Sequence of chain 1.A:
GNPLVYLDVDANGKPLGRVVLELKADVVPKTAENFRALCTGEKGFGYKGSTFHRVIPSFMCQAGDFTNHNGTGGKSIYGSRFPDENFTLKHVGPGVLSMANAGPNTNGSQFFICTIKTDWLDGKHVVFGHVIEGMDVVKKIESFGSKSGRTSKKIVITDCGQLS

This protein binds this small molecule.
Small molecule (SMILES): Nc1cccc(-c2noc(CCl)n2)c1

Binding-site contacts:
Ligand atom CAL contacts residue ARG83 of chain 1.A at 4.1 Å.
Ligand atom CLAB contacts residue THR74 of chain 1.A at 4.2 Å.
Ligand atom CAE contacts residue GLN112 of chain 1.A at 3.7 Å.
Ligand atom NAA contacts residue GLY110 of chain 1.A at 3.4 Å (h-bond).
Ligand atom NAI contacts residue THR74 of chain 1.A at 3.0 Å (h-bond).
Ligand atom NAI contacts residue ARG83 of chain 1.A at 2.9 Å (salt-bridge).
Ligand atom NAA contacts residue ASN109 of chain 1.A at 4.0 Å.
Ligand atom CAC contacts residue GLN112 of chain 1.A at 3.6 Å.
Ligand atom CAN contacts residue ARG83 of chain 1.A at 3.9 Å.
Ligand atom CAL contacts residue GLY73 of chain 1.A at 3.8 Å.
Ligand atom CAD contacts residue ALA102 of chain 1.A at 3.8 Å (hydrophobic).
Ligand atom CAE contacts residue ALA104 of chain 1.A at 4.1 Å (hydrophobic).
Ligand atom CAG contacts residue ARG83 of chain 1.A at 4.2 Å.
Ligand atom NAH contacts residue THR74 of chain 1.A at 3.7 Å.
Ligand atom CAN contacts residue THR74 of chain 1.A at 3.5 Å.
Ligand atom CAM contacts residue ARG83 of chain 1.A at 3.8 Å.
Ligand atom CAD contacts residue GLN112 of chain 1.A at 3.7 Å.
Ligand atom CAD contacts residue ASN103 of chain 1.A at 3.5 Å.
Ligand atom CAL contacts residue ALA104 of chain 1.A at 4.0 Å (hydrophobic).
Ligand atom CAK contacts residue GLN112 of chain 1.A at 3.9 Å.
Ligand atom CAE contacts residue GLY73 of chain 1.A at 3.3 Å.
Ligand atom NAA contacts residue ARG83 of chain 1.A at 3.7 Å.
Ligand atom CAK contacts residue THR108 of chain 1.A at 3.7 Å.
Ligand atom NAA contacts residue ALA102 of chain 1.A at 4.1 Å.
Ligand atom NAA contacts residue THR108 of chain 1.A at 3.0 Å (h-bond).
Ligand atom CAF contacts residue GLN112 of chain 1.A at 4.0 Å.
Ligand atom CAK contacts residue ASN103 of chain 1.A at 4.1 Å.
Ligand atom CAC contacts residue GLY73 of chain 1.A at 4.0 Å.
Ligand atom CAM contacts residue THR74 of chain 1.A at 2.9 Å.
Ligand atom NAH contacts residue GLY73 of chain 1.A at 3.6 Å (h-bond).
Ligand atom CLAB contacts residue ARG83 of chain 1.A at 3.4 Å.
Ligand atom OAJ contacts residue THR74 of chain 1.A at 3.3 Å (h-bond).
Ligand atom CAF contacts residue ARG83 of chain 1.A at 3.3 Å.
Ligand atom CAC contacts residue ALA104 of chain 1.A at 4.2 Å (hydrophobic).
Ligand atom CAN contacts residue ALA104 of chain 1.A at 4.1 Å (hydrophobic).
Ligand atom CAL contacts residue GLN112 of chain 1.A at 3.9 Å.
Ligand atom CAK contacts residue ARG83 of chain 1.A at 4.2 Å.
Ligand atom CAG contacts residue THR74 of chain 1.A at 3.2 Å.
Ligand atom CAN contacts residue GLY73 of chain 1.A at 3.9 Å.
Ligand atom CAC contacts residue ASN103 of chain 1.A at 3.6 Å.